Binding-site contacts:
Ligand atom C7 contacts residue LEU922 of chain 1.A at 3.5 Å (hydrophobic).
Ligand atom C1 contacts residue ASN717 of chain 1.A at 1.5 Å.
Ligand atom C5 contacts residue GLN926 of chain 1.A at 4.3 Å.
Ligand atom C8 contacts residue GLN926 of chain 1.A at 4.0 Å.
Ligand atom O5 contacts residue ASN717 of chain 1.A at 2.5 Å (h-bond).
Ligand atom C8 contacts residue LEU922 of chain 1.A at 3.6 Å (hydrophobic).
Ligand atom O6 contacts residue GLN926 of chain 1.A at 3.1 Å (h-bond).
Ligand atom C5 contacts residue ASN717 of chain 1.A at 3.8 Å.
Ligand atom N2 contacts residue ASN717 of chain 1.A at 2.9 Å (h-bond).
Ligand atom O4 contacts residue LEU922 of chain 1.A at 4.0 Å.
Ligand atom C8 contacts residue ASN925 of chain 1.A at 4.0 Å.
Ligand atom C4 contacts residue ASN717 of chain 1.A at 4.4 Å.
Ligand atom O7 contacts residue ASN925 of chain 1.A at 4.4 Å.
Ligand atom C8 contacts residue ASN717 of chain 1.A at 3.6 Å.
Ligand atom C3 contacts residue ASN717 of chain 1.A at 3.9 Å.
Ligand atom O7 contacts residue LEU922 of chain 1.A at 3.4 Å.
Ligand atom C2 contacts residue ASN717 of chain 1.A at 2.5 Å.
Ligand atom C8 contacts residue THR716 of chain 1.A at 4.2 Å.
Ligand atom C5 contacts residue LEU922 of chain 1.A at 4.2 Å (hydrophobic).
Ligand atom C6 contacts residue GLN926 of chain 1.A at 4.1 Å.
Ligand atom O6 contacts residue THR719 of chain 1.A at 4.1 Å.
Ligand atom C7 contacts residue ASN717 of chain 1.A at 3.5 Å.
Ligand atom N2 contacts residue LEU922 of chain 1.A at 4.3 Å.

Sequence of chain 1.A:
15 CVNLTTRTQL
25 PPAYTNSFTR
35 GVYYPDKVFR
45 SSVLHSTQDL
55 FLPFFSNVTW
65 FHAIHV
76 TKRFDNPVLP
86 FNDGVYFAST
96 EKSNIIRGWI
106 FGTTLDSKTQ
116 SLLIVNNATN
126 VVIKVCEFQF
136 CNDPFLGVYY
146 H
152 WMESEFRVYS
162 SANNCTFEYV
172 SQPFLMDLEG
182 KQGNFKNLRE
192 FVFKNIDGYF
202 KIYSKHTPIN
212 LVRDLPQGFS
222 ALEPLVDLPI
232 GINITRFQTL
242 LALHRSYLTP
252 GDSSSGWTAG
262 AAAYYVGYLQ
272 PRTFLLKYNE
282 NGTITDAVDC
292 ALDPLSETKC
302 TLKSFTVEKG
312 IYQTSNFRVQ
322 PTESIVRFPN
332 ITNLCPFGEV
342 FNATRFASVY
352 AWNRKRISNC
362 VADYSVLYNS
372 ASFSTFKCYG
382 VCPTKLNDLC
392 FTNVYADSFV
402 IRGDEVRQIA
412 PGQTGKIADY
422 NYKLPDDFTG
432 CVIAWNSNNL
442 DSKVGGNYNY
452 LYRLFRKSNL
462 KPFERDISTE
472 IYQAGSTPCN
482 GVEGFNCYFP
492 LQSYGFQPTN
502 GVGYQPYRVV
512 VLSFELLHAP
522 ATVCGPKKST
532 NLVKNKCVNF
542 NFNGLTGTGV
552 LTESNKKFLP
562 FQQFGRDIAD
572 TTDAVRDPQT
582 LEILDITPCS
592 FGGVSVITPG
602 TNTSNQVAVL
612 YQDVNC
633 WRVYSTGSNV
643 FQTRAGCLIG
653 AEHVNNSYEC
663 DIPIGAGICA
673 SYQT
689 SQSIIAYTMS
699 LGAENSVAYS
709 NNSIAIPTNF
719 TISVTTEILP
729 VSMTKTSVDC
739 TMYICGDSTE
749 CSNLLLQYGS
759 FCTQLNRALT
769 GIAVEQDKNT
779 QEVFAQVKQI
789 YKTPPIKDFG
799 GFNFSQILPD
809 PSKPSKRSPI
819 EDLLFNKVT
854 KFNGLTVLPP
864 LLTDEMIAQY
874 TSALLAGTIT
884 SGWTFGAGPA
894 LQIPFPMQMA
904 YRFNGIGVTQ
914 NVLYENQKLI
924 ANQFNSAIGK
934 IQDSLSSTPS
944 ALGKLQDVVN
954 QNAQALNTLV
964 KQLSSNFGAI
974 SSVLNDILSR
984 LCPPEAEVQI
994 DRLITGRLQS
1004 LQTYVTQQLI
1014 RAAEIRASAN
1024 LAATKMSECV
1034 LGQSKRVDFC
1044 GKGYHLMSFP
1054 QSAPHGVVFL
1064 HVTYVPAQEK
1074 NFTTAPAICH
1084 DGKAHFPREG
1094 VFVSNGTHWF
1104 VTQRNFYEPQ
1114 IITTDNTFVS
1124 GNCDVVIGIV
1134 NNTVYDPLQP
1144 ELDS

This protein binds this small molecule.
Small molecule (SMILES): CC(=O)N[C@H]1[C@H](O[C@H]2[C@H](O)[C@@H](NC(C)=O)CO[C@@H]2CO)O[C@H](CO)[C@@H](O)[C@@H]1O